Sequence of chain 49.A:
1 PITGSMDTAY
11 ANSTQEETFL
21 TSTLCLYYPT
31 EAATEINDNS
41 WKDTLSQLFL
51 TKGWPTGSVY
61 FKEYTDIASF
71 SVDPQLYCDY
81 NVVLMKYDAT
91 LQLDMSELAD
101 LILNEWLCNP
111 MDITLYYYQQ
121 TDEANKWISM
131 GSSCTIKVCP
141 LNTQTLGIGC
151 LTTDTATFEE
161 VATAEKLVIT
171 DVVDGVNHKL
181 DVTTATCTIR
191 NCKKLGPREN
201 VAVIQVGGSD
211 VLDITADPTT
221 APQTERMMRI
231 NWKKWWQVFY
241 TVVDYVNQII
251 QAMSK

A small-molecule ligand and the protein it binds are described below.
Small molecule (SMILES): CC(=O)N[C@H]1[C@H](O[C@H]2[C@H](O)[C@@H](NC(C)=O)CO[C@@H]2CO)O[C@H](CO)[C@@H](O)[C@@H]1O

Binding-site contacts:
Ligand atom C2 contacts residue ASN12 of chain 49.A at 3.5 Å.
Ligand atom N2 contacts residue ASN12 of chain 49.A at 4.0 Å.
Ligand atom O7 contacts residue ASN12 of chain 49.A at 4.2 Å.
Ligand atom C5 contacts residue ASN12 of chain 49.A at 3.9 Å.
Ligand atom C1 contacts residue ASN12 of chain 49.A at 2.1 Å.
Ligand atom O5 contacts residue ASN12 of chain 49.A at 2.5 Å (h-bond).
Ligand atom C7 contacts residue ASN12 of chain 49.A at 4.3 Å.